Sequence of chain 50.P:
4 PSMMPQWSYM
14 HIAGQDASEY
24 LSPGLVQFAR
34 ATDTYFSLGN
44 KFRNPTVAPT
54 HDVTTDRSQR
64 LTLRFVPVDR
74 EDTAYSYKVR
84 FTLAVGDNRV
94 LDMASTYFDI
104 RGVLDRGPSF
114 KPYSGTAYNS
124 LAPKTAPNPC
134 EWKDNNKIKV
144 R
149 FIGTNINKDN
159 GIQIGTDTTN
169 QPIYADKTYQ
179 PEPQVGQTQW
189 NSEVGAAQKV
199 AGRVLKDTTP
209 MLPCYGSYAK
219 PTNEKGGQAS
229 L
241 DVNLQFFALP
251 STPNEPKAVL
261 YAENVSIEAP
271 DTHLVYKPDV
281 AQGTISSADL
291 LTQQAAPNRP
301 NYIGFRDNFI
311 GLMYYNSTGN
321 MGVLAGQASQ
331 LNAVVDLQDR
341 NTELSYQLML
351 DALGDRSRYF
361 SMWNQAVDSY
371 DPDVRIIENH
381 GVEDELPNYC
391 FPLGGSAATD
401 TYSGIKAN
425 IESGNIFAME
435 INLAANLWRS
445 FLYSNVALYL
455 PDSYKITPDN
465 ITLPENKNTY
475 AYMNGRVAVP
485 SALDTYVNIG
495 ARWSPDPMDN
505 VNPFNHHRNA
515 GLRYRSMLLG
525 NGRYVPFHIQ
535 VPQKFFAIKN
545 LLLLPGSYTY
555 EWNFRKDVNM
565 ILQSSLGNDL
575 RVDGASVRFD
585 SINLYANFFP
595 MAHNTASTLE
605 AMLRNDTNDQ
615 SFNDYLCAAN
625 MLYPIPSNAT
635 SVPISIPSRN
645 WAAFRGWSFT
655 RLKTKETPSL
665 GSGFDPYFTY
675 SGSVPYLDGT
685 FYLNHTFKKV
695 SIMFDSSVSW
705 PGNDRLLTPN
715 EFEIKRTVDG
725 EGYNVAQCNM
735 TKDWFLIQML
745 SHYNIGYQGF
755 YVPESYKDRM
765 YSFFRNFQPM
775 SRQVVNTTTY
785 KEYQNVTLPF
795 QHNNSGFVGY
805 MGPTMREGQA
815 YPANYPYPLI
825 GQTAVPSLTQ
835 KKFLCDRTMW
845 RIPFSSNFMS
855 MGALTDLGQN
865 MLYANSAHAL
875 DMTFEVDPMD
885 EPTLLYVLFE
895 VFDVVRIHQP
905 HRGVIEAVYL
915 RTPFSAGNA

Sequence of chain 50.O:
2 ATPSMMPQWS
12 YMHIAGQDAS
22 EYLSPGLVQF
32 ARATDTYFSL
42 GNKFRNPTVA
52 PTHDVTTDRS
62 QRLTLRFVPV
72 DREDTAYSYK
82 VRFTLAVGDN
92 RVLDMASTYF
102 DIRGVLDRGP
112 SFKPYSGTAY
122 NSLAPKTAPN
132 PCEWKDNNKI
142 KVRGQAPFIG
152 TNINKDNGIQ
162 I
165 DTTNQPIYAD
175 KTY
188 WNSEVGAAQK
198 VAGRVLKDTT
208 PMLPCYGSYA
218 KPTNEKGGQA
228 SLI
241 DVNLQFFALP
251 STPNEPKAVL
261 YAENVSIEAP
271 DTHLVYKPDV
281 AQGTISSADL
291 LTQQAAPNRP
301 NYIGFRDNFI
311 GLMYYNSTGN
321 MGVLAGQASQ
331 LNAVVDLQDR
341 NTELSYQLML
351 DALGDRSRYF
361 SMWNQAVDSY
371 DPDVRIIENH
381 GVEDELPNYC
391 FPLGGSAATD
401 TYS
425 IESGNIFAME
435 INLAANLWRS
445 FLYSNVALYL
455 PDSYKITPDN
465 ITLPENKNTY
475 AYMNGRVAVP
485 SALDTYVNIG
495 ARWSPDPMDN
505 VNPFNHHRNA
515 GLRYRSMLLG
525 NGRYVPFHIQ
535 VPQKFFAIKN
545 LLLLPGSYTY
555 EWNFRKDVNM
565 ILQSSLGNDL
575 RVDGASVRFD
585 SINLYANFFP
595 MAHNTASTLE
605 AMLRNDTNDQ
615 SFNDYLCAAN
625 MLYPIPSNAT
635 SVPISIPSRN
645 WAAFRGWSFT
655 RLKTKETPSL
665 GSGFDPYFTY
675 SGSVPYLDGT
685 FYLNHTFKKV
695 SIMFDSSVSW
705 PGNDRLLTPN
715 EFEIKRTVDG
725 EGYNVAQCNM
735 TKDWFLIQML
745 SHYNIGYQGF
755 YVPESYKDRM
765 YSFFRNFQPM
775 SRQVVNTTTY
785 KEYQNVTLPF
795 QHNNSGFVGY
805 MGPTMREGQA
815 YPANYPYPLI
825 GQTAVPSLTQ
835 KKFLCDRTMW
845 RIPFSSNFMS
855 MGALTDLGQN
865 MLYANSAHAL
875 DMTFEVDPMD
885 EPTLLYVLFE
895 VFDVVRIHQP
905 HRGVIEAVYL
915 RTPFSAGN

Sequence of chain 50.N:
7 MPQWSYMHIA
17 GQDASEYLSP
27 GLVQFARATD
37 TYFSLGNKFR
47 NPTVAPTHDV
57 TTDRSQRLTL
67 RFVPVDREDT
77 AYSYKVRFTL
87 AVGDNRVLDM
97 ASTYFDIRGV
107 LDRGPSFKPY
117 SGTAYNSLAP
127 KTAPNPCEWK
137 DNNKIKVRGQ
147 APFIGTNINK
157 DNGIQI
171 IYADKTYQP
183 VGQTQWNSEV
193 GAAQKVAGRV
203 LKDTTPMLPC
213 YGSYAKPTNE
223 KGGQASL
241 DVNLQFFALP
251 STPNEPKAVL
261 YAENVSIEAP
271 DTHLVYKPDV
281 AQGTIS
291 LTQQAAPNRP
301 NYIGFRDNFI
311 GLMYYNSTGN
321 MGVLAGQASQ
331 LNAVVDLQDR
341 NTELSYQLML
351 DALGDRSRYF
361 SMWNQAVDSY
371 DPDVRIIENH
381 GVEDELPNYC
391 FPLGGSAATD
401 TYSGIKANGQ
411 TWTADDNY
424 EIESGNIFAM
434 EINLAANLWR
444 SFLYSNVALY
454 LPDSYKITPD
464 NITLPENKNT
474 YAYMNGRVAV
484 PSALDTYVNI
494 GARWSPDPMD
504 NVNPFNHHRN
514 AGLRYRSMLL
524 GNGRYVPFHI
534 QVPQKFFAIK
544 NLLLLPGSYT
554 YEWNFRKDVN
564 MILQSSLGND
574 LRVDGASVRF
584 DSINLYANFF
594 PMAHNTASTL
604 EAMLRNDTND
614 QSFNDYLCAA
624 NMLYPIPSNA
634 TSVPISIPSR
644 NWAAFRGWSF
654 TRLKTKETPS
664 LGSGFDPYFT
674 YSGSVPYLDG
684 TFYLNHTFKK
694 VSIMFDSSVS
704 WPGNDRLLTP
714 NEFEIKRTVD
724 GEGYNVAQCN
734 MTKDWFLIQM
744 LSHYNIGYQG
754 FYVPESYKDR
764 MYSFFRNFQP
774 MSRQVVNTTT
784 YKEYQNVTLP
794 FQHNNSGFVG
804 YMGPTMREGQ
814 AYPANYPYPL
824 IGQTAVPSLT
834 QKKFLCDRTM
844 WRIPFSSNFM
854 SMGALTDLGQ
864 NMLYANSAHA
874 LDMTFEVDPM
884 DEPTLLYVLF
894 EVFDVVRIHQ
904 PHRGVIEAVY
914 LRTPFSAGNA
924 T

The small molecule below binds the protein below.
Small molecule (SMILES): CSCC[C@H](NC(=O)[C@H](Cc1ccccc1)NC(=O)[C@H]1CCCN1C(=O)[C@@H](N)CCCN=C(N)N)C(=O)NCC(=O)N[C@@H](C=O)[C@@H](C)O

Binding-site contacts:
Ligand atom CD1 contacts residue ALA34 of chain 50.N at 4.3 Å (hydrophobic).
Ligand atom CB contacts residue ALA34 of chain 50.N at 4.3 Å (hydrophobic).
Ligand atom NH1 contacts residue GLY27 of chain 50.N at 4.4 Å.
Ligand atom NH1 contacts residue MET606 of chain 50.O at 4.0 Å.
Ligand atom C contacts residue VAL50 of chain 50.O at 3.6 Å (hydrophobic).
Ligand atom CG contacts residue TYR38 of chain 50.N at 3.7 Å (hydrophobic).
Ligand atom CD2 contacts residue ASP55 of chain 50.O at 3.8 Å.
Ligand atom CA contacts residue ALA51 of chain 50.O at 4.4 Å (hydrophobic).
Ligand atom N contacts residue PRO52 of chain 50.O at 4.0 Å.
Ligand atom N contacts residue VAL50 of chain 50.O at 3.6 Å (h-bond).
Ligand atom CD2 contacts residue TYR38 of chain 50.N at 3.8 Å (hydrophobic).
Ligand atom C contacts residue PRO52 of chain 50.O at 4.2 Å (hydrophobic).
Ligand atom CE2 contacts residue ASP55 of chain 50.O at 3.6 Å.
Ligand atom CB contacts residue VAL56 of chain 50.O at 4.2 Å (hydrophobic).
Ligand atom CZ contacts residue PHE31 of chain 50.N at 4.2 Å (hydrophobic).
Ligand atom NH2 contacts residue MET606 of chain 50.O at 4.2 Å.
Ligand atom CA contacts residue PRO48 of chain 50.O at 4.2 Å (hydrophobic).
Ligand atom O contacts residue PRO48 of chain 50.O at 3.4 Å.
Ligand atom O contacts residue PRO52 of chain 50.O at 4.0 Å.
Ligand atom CB contacts residue PRO48 of chain 50.O at 3.9 Å (hydrophobic).
Ligand atom CD1 contacts residue TYR38 of chain 50.N at 4.4 Å (hydrophobic).
Ligand atom N contacts residue VAL50 of chain 50.O at 4.2 Å.
Ligand atom CD2 contacts residue HIS54 of chain 50.O at 4.4 Å.
Ligand atom NH1 contacts residue PHE31 of chain 50.N at 3.0 Å.
Ligand atom CB contacts residue TYR38 of chain 50.N at 3.6 Å (hydrophobic).
Ligand atom C contacts residue PRO48 of chain 50.O at 3.9 Å (hydrophobic).
Ligand atom CB contacts residue THR49 of chain 50.O at 4.0 Å.
Ligand atom NH2 contacts residue THR602 of chain 50.O at 4.4 Å.
Ligand atom CA contacts residue VAL50 of chain 50.O at 3.0 Å (hydrophobic).
Ligand atom O contacts residue THR49 of chain 50.O at 4.2 Å.
Ligand atom O contacts residue GLY17 of chain 50.O at 4.0 Å.
Ligand atom OG1 contacts residue THR49 of chain 50.O at 4.2 Å.
Ligand atom O contacts residue VAL50 of chain 50.O at 3.7 Å.
Ligand atom O contacts residue ALA34 of chain 50.N at 4.1 Å.
Ligand atom CE2 contacts residue THR599 of chain 50.O at 4.2 Å.
Ligand atom CB contacts residue PRO52 of chain 50.O at 3.8 Å (hydrophobic).
Ligand atom OG1 contacts residue PRO48 of chain 50.O at 3.1 Å.
Ligand atom CA contacts residue PRO52 of chain 50.O at 4.1 Å (hydrophobic).
Ligand atom CD2 contacts residue VAL56 of chain 50.O at 3.8 Å (hydrophobic).
Ligand atom CZ contacts residue PHE31 of chain 50.N at 4.3 Å (hydrophobic).